A small-molecule ligand and the protein it binds are described below.
Small molecule (SMILES): CC(=O)N[C@@H]1[C@@H](O)[C@H](O)[C@@H](CO)O[C@H]1O

Sequence of chain 1.A:
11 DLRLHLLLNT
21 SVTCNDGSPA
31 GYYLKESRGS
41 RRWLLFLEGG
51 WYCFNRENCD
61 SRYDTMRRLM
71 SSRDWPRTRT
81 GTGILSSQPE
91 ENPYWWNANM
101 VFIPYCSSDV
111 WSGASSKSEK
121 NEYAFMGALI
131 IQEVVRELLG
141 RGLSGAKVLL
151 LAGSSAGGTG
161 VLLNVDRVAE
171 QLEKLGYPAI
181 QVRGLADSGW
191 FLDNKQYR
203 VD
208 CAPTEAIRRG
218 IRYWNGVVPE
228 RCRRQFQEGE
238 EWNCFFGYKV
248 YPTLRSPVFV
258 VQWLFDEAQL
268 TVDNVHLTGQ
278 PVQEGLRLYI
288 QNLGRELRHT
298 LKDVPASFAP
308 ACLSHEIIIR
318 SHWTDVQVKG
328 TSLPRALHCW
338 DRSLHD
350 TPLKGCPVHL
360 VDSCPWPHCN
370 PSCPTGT

Binding-site contacts:
Ligand atom N2 contacts residue ASN19 of chain 1.A at 2.9 Å (h-bond).
Ligand atom C6 contacts residue VAL22 of chain 1.A at 4.3 Å (hydrophobic).
Ligand atom O7 contacts residue ARG136 of chain 1.A at 4.2 Å.
Ligand atom O7 contacts residue ASN19 of chain 1.A at 3.8 Å.
Ligand atom C2 contacts residue ASN19 of chain 1.A at 2.4 Å.
Ligand atom C5 contacts residue VAL22 of chain 1.A at 4.5 Å (hydrophobic).
Ligand atom C3 contacts residue ASN19 of chain 1.A at 3.8 Å.
Ligand atom O6 contacts residue LEU129 of chain 1.A at 4.2 Å.
Ligand atom O5 contacts residue VAL22 of chain 1.A at 3.6 Å.
Ligand atom C5 contacts residue ASN19 of chain 1.A at 3.7 Å.
Ligand atom C1 contacts residue GLU133 of chain 1.A at 4.2 Å.
Ligand atom C4 contacts residue ASN19 of chain 1.A at 4.2 Å.
Ligand atom C1 contacts residue SER21 of chain 1.A at 4.4 Å.
Ligand atom O5 contacts residue GLU133 of chain 1.A at 4.0 Å.
Ligand atom C1 contacts residue VAL22 of chain 1.A at 4.3 Å (hydrophobic).
Ligand atom C1 contacts residue ASN19 of chain 1.A at 1.4 Å.
Ligand atom O5 contacts residue ASN19 of chain 1.A at 2.4 Å (h-bond).
Ligand atom C7 contacts residue ASN19 of chain 1.A at 3.5 Å.